This protein binds this small molecule.
Small molecule (SMILES): O=C(O)c1cccc(C(=O)O)n1

Sequence of chain 4.A:
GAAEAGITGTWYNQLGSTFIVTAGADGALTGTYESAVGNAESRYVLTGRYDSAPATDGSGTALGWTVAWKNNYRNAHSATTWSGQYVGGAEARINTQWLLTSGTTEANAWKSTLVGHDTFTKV

Binding-site contacts:
Ligand atom C7 contacts residue VAL45 of chain 4.A at 4.0 Å (hydrophobic).
Ligand atom O2 contacts residue VAL45 of chain 4.A at 4.1 Å.
Ligand atom C7 contacts residue ARG49 of chain 3.A at 3.2 Å.
Ligand atom O1 contacts residue ASP26 of chain 3.A at 3.4 Å (salt-bridge).
Ligand atom C7 contacts residue TB1 of chain 3.R at 3.4 Å.
Ligand atom N1 contacts residue TB1 of chain 3.R at 2.5 Å.
Ligand atom N1 contacts residue ASP26 of chain 3.A at 3.6 Å.
Ligand atom C3 contacts residue ASP26 of chain 3.A at 3.5 Å.
Ligand atom O2 contacts residue TB1 of chain 3.R at 2.4 Å.
Ligand atom O2 contacts residue ARG49 of chain 3.A at 3.1 Å (salt-bridge).
Ligand atom O2 contacts residue ASP26 of chain 3.A at 3.7 Å.
Ligand atom O2 contacts residue PDC1 of chain 3.M at 3.0 Å (h-bond).
Ligand atom O1 contacts residue VAL45 of chain 4.A at 3.8 Å.
Ligand atom C7 contacts residue PDC1 of chain 3.M at 4.0 Å.
Ligand atom C7 contacts residue ASP26 of chain 3.A at 3.4 Å.
Ligand atom O1 contacts residue ARG49 of chain 3.A at 2.8 Å (salt-bridge).
Ligand atom C4 contacts residue ASP26 of chain 3.A at 3.6 Å.
Ligand atom C2 contacts residue PDC1 of chain 3.M at 3.8 Å.
Ligand atom C2 contacts residue ASP26 of chain 3.A at 3.5 Å.
Ligand atom N1 contacts residue PDC1 of chain 3.M at 3.0 Å (h-bond).
Ligand atom C2 contacts residue TB1 of chain 3.R at 3.4 Å.

Sequence of chain 3.A:
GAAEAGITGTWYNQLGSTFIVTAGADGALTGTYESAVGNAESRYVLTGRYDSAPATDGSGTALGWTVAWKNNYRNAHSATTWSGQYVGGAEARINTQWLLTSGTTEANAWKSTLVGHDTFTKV